Sequence of chain 2.A:
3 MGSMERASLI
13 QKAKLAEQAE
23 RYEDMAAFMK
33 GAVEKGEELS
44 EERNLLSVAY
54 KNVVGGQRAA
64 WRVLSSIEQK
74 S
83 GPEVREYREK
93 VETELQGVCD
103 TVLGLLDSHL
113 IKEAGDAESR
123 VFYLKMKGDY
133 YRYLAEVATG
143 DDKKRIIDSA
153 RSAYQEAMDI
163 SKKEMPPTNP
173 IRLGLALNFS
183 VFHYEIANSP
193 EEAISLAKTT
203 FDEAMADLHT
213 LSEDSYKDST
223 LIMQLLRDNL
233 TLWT

Binding-site contacts:
Ligand atom O3P contacts residue ARG134 of chain 2.A at 2.9 Å (salt-bridge).
Ligand atom O contacts residue GLU187 of chain 2.A at 3.5 Å (salt-bridge).
Ligand atom CD contacts residue ASN55 of chain 2.A at 3.0 Å.
Ligand atom CB contacts residue ASN180 of chain 2.A at 3.2 Å.
Ligand atom C contacts residue V481 of chain 2.C at 3.2 Å.
Ligand atom CA contacts residue V481 of chain 2.C at 3.1 Å.
Ligand atom O contacts residue VAL51 of chain 2.A at 3.6 Å.
Ligand atom CA contacts residue GLU187 of chain 2.A at 3.5 Å.
Ligand atom N contacts residue GLU187 of chain 2.A at 2.9 Å (salt-bridge).
Ligand atom N contacts residue LEU179 of chain 2.A at 3.5 Å.
Ligand atom N contacts residue V481 of chain 2.C at 3.3 Å.
Ligand atom CA contacts residue V481 of chain 2.C at 3.1 Å.
Ligand atom CB contacts residue GLU19 of chain 2.A at 3.1 Å.
Ligand atom O contacts residue LYS54 of chain 2.A at 3.6 Å.
Ligand atom O contacts residue VAL183 of chain 2.A at 3.6 Å.
Ligand atom CB contacts residue V481 of chain 2.C at 3.6 Å.
Ligand atom N contacts residue V481 of chain 2.C at 2.5 Å (h-bond).
Ligand atom CA contacts residue GLU19 of chain 2.A at 3.4 Å.
Ligand atom CA contacts residue ASN180 of chain 2.A at 3.4 Å.
Ligand atom O2P contacts residue ARG61 of chain 2.A at 2.9 Å (salt-bridge).
Ligand atom CG2 contacts residue V481 of chain 2.C at 3.4 Å.
Ligand atom O contacts residue V481 of chain 2.C at 2.7 Å.
Ligand atom CB contacts residue LEU234 of chain 2.A at 3.5 Å (hydrophobic).
Ligand atom N contacts residue ASN180 of chain 2.A at 2.9 Å (h-bond).
Ligand atom CA contacts residue ASN55 of chain 2.A at 3.3 Å.
Ligand atom O contacts residue ASN55 of chain 2.A at 2.9 Å (h-bond).
Ligand atom C contacts residue V481 of chain 2.C at 3.2 Å.
Ligand atom O contacts residue ASN231 of chain 2.A at 2.9 Å (h-bond).
Ligand atom CB contacts residue ASN231 of chain 2.A at 3.1 Å.
Ligand atom C contacts residue ASN55 of chain 2.A at 3.4 Å.
Ligand atom O2P contacts residue ARG134 of chain 2.A at 2.8 Å (salt-bridge).
Ligand atom N contacts residue GLU19 of chain 2.A at 2.6 Å (salt-bridge).
Ligand atom C contacts residue GLU19 of chain 2.A at 3.5 Å.
Ligand atom CB contacts residue V481 of chain 2.C at 3.5 Å.
Ligand atom OG contacts residue GLU19 of chain 2.A at 2.5 Å (salt-bridge).
Ligand atom CB contacts residue ASN55 of chain 2.A at 3.4 Å.
Ligand atom O1P contacts residue ARG61 of chain 2.A at 2.9 Å (salt-bridge).
Ligand atom N contacts residue ASN231 of chain 2.A at 3.0 Å (h-bond).
Ligand atom NH1 contacts residue ASN55 of chain 2.A at 3.4 Å (h-bond).
Ligand atom O3P contacts residue TYR135 of chain 2.A at 2.6 Å (h-bond).

The small molecule below binds the protein below.
Small molecule (SMILES): CC[C@H](C)[C@H](NC(=O)[C@H](COP(=O)(O)O)NC(=O)CNC(=O)[C@H](C)N)C(=O)N1CCC[C@H]1C(=O)NCC(=O)N[C@@H](CCCN=C(N)N)C(=O)N[C@@H](C)C(=O)N[C@H](C=O)CO